A protein and the small-molecule ligand that binds it are described below.
Small molecule (SMILES): CC(=O)N[C@@H]1[C@@H](O)[C@H](O)[C@@H](CO)O[C@H]1O

Sequence of chain 1.A:
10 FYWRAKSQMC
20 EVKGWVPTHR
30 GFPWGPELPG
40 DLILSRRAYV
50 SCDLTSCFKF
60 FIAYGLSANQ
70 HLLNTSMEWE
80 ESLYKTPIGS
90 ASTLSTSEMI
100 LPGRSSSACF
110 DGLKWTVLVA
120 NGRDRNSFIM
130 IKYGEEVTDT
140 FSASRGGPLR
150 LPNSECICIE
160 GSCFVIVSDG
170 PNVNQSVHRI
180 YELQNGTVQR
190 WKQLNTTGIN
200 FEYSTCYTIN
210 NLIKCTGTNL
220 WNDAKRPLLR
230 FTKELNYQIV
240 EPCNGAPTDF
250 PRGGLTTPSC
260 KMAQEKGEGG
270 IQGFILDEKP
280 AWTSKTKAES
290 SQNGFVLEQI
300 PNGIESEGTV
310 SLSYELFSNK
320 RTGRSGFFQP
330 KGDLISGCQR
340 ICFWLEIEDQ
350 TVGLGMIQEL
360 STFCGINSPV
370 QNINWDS

Sequence of chain 4.A:
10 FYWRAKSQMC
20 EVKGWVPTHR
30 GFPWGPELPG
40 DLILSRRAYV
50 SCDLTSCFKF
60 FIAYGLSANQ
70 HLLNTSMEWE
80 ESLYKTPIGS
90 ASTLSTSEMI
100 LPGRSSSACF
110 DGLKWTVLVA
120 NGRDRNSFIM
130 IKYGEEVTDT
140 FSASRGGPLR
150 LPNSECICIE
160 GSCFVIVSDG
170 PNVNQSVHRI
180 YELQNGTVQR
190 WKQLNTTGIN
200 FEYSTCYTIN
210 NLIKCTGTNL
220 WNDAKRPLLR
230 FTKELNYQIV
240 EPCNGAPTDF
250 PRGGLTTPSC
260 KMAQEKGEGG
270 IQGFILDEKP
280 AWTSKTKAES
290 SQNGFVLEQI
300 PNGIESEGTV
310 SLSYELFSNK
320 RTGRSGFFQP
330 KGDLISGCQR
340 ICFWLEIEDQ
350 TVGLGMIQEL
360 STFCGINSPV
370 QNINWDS

Binding-site contacts:
Ligand atom C7 contacts residue ASN73 of chain 1.A at 3.6 Å.
Ligand atom N2 contacts residue ASN73 of chain 1.A at 2.7 Å (h-bond).
Ligand atom C1 contacts residue ASN73 of chain 1.A at 1.4 Å.
Ligand atom C5 contacts residue ASN73 of chain 1.A at 3.7 Å.
Ligand atom O5 contacts residue PRO35 of chain 4.A at 4.0 Å.
Ligand atom O7 contacts residue ASN73 of chain 1.A at 4.1 Å.
Ligand atom C4 contacts residue ASN73 of chain 1.A at 4.2 Å.
Ligand atom O5 contacts residue ASN73 of chain 1.A at 2.4 Å (h-bond).
Ligand atom C2 contacts residue ASN73 of chain 1.A at 2.3 Å.
Ligand atom C3 contacts residue ASN73 of chain 1.A at 3.7 Å.